Sequence of chain 1.A:
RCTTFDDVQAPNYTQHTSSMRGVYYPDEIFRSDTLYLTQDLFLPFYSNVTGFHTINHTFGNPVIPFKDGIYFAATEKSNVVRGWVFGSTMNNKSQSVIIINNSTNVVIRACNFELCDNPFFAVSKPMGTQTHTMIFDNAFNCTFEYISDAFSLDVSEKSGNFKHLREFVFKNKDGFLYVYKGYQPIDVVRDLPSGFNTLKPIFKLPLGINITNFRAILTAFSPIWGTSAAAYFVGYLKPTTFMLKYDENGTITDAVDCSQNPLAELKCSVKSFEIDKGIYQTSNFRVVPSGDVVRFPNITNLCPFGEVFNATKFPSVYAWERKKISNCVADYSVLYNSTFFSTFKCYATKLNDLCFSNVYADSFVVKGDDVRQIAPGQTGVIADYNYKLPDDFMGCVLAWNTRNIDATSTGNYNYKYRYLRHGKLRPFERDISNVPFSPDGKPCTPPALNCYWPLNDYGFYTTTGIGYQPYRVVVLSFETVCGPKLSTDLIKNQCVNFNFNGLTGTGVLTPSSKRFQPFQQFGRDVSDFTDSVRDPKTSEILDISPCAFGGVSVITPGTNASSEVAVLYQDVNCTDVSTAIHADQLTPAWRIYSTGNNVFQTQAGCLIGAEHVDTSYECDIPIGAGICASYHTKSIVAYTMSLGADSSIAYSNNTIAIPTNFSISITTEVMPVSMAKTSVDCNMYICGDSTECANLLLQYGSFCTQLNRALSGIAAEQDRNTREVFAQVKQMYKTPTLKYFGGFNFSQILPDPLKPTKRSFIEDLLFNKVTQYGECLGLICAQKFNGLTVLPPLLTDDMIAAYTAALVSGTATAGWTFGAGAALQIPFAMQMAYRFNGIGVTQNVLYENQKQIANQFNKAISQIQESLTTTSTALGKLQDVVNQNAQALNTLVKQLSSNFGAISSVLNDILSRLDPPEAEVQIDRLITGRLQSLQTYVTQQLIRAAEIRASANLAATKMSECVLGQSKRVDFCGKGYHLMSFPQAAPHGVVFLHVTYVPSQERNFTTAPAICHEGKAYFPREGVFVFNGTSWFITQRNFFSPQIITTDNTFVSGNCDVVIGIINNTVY

The protein below binds the small molecule below.
Small molecule (SMILES): CC(=O)N[C@H]1[C@H](O[C@H]2[C@H](O)[C@@H](NC(C)=O)CO[C@@H]2CO)O[C@H](CO)[C@@H](O[C@@H]2O[C@H](CO)[C@@H](O)[C@H](O)[C@@H]2O)[C@@H]1O

Binding-site contacts:
Ligand atom C5 contacts residue ASN589 of chain 1.C at 3.6 Å.
Ligand atom C8 contacts residue GLN617 of chain 1.C at 3.2 Å.
Ligand atom C7 contacts residue LEU818 of chain 1.A at 3.6 Å (hydrophobic).
Ligand atom N2 contacts residue ASN589 of chain 1.C at 3.1 Å (h-bond).
Ligand atom N2 contacts residue GLN617 of chain 1.C at 3.9 Å.
Ligand atom C7 contacts residue ASN589 of chain 1.C at 4.1 Å.
Ligand atom O7 contacts residue LEU818 of chain 1.A at 3.3 Å (h-bond).
Ligand atom C2 contacts residue ASN589 of chain 1.C at 2.5 Å.
Ligand atom C4 contacts residue ASN589 of chain 1.C at 4.2 Å.
Ligand atom C1 contacts residue ASN589 of chain 1.C at 1.4 Å.
Ligand atom C8 contacts residue LEU818 of chain 1.A at 3.5 Å (hydrophobic).
Ligand atom C7 contacts residue GLN617 of chain 1.C at 4.1 Å.
Ligand atom C1 contacts residue THR591 of chain 1.C at 4.5 Å.
Ligand atom C3 contacts residue ASN589 of chain 1.C at 3.8 Å.
Ligand atom O5 contacts residue ASN589 of chain 1.C at 2.3 Å (h-bond).

Sequence of chain 1.C:
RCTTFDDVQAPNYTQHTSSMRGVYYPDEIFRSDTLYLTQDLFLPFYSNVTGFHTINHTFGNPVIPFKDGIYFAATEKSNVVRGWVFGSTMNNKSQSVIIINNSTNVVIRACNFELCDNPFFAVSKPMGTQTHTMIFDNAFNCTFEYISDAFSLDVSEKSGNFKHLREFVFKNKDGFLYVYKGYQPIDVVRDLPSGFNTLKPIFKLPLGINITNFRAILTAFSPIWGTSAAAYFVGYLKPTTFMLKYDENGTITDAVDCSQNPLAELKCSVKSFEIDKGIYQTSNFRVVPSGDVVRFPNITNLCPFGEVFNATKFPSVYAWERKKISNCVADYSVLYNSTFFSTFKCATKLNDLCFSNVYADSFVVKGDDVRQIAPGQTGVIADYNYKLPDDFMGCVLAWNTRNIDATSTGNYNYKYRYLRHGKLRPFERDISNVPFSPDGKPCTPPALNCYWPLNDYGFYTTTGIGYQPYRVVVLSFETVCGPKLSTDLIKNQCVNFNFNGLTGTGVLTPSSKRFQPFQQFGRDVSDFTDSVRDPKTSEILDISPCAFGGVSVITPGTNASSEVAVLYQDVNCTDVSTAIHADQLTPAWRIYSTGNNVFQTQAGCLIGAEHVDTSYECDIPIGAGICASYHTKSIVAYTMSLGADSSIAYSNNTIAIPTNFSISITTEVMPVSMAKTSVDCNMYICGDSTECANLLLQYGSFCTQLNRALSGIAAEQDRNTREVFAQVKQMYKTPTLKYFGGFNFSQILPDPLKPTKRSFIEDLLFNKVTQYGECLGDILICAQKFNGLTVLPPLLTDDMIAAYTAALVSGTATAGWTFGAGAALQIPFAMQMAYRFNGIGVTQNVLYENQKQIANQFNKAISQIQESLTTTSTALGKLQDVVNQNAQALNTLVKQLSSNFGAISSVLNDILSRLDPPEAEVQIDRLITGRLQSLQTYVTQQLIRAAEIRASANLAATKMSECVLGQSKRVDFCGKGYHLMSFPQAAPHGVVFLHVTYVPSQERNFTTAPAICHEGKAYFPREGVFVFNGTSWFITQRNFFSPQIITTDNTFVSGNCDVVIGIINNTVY